Sequence of chain 1.D:
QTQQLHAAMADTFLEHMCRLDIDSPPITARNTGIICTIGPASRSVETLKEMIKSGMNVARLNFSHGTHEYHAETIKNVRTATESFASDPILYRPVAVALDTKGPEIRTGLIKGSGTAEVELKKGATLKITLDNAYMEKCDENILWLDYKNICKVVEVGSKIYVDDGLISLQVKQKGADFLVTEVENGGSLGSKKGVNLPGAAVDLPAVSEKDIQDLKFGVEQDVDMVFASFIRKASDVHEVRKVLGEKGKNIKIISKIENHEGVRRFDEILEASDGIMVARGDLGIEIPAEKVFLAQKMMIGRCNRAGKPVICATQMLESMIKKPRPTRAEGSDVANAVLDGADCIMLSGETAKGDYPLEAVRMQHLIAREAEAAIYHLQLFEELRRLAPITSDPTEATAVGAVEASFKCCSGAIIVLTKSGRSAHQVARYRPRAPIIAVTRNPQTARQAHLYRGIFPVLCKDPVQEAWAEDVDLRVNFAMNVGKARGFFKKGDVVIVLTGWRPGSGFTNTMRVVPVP

Binding-site contacts:
Ligand atom O4 contacts residue MG1 of chain 1.M at 4.3 Å.
Ligand atom O1 contacts residue ASP283 of chain 1.D at 2.8 Å (salt-bridge).
Ligand atom O2 contacts residue ALA280 of chain 1.D at 4.3 Å.
Ligand atom O1 contacts residue MG1 of chain 1.M at 2.6 Å.
Ligand atom C2 contacts residue LYS257 of chain 1.D at 3.8 Å.
Ligand atom O3 contacts residue THR315 of chain 1.D at 2.5 Å (h-bond).
Ligand atom O2 contacts residue MG1 of chain 1.M at 2.2 Å.
Ligand atom C2 contacts residue THR315 of chain 1.D at 4.0 Å.
Ligand atom O3 contacts residue ALA280 of chain 1.D at 3.3 Å.
Ligand atom C1 contacts residue ARG281 of chain 1.D at 4.3 Å.
Ligand atom O4 contacts residue MET278 of chain 1.D at 4.1 Å.
Ligand atom O1 contacts residue GLY282 of chain 1.D at 3.7 Å.
Ligand atom C1 contacts residue MG1 of chain 1.M at 3.2 Å.
Ligand atom O3 contacts residue GLY282 of chain 1.D at 3.0 Å (h-bond).
Ligand atom O4 contacts residue ARG60 of chain 1.D at 3.9 Å.
Ligand atom O1 contacts residue ALA280 of chain 1.D at 3.8 Å.
Ligand atom C2 contacts residue ALA280 of chain 1.D at 3.7 Å (hydrophobic).
Ligand atom O2 contacts residue ASP283 of chain 1.D at 4.0 Å.
Ligand atom C1 contacts residue GLY282 of chain 1.D at 3.8 Å.
Ligand atom C1 contacts residue GLU259 of chain 1.D at 3.7 Å.
Ligand atom C1 contacts residue THR315 of chain 1.D at 3.6 Å.
Ligand atom C2 contacts residue GLU259 of chain 1.D at 3.7 Å.
Ligand atom O1 contacts residue GLU259 of chain 1.D at 3.1 Å (salt-bridge).
Ligand atom O3 contacts residue ARG281 of chain 1.D at 3.5 Å (salt-bridge).
Ligand atom C1 contacts residue ALA280 of chain 1.D at 3.5 Å (hydrophobic).
Ligand atom O4 contacts residue THR315 of chain 1.D at 3.5 Å (h-bond).
Ligand atom O3 contacts residue MG1 of chain 1.M at 4.5 Å.
Ligand atom C1 contacts residue ASP283 of chain 1.D at 3.8 Å.
Ligand atom O4 contacts residue LYS257 of chain 1.D at 3.7 Å.
Ligand atom O2 contacts residue GLU259 of chain 1.D at 3.2 Å (salt-bridge).
Ligand atom O4 contacts residue ALA280 of chain 1.D at 3.8 Å.
Ligand atom O3 contacts residue ASP283 of chain 1.D at 4.1 Å.
Ligand atom C2 contacts residue MG1 of chain 1.M at 3.1 Å.
Ligand atom O2 contacts residue LYS257 of chain 1.D at 3.1 Å (salt-bridge).

A small-molecule ligand and the protein it binds are described below.
Small molecule (SMILES): O=C([O-])C(=O)[O-]